Binding-site contacts:
Ligand atom C3 contacts residue CYS413 of chain 3.D at 4.2 Å (hydrophobic).
Ligand atom O6 contacts residue CYS413 of chain 3.D at 3.5 Å.
Ligand atom O5 contacts residue NAG1 of chain 3.N at 3.5 Å.
Ligand atom N2 contacts residue ASN232 of chain 3.D at 3.0 Å (h-bond).
Ligand atom O3 contacts residue GLU181 of chain 3.D at 4.0 Å.
Ligand atom C1 contacts residue SER415 of chain 3.D at 3.6 Å.
Ligand atom O5 contacts residue GLU181 of chain 3.D at 4.0 Å.
Ligand atom O3 contacts residue CYS413 of chain 3.D at 3.5 Å.
Ligand atom O7 contacts residue PRO182 of chain 3.D at 3.8 Å.
Ligand atom C5 contacts residue ASN232 of chain 3.D at 3.6 Å.
Ligand atom C4 contacts residue GLU181 of chain 3.D at 3.7 Å.
Ligand atom C8 contacts residue LEU231 of chain 3.D at 3.6 Å (hydrophobic).
Ligand atom O7 contacts residue VAL224 of chain 3.D at 3.9 Å.
Ligand atom C5 contacts residue NAG1 of chain 3.N at 3.8 Å.
Ligand atom N2 contacts residue SER415 of chain 3.D at 3.5 Å.
Ligand atom O7 contacts residue ASN232 of chain 3.D at 3.1 Å (h-bond).
Ligand atom C2 contacts residue ASN232 of chain 3.D at 2.5 Å.
Ligand atom C6 contacts residue NAG1 of chain 3.N at 3.8 Å.
Ligand atom C4 contacts residue ASN232 of chain 3.D at 4.2 Å.
Ligand atom C8 contacts residue PHE345 of chain 3.D at 4.1 Å (hydrophobic).
Ligand atom C1 contacts residue VAL414 of chain 3.D at 4.2 Å (hydrophobic).
Ligand atom C5 contacts residue GLU181 of chain 3.D at 3.9 Å.
Ligand atom C3 contacts residue ASN232 of chain 3.D at 3.8 Å.
Ligand atom C6 contacts residue GLU181 of chain 3.D at 4.1 Å.
Ligand atom C5 contacts residue VAL414 of chain 3.D at 3.6 Å (hydrophobic).
Ligand atom C1 contacts residue ASN232 of chain 3.D at 1.4 Å.
Ligand atom C7 contacts residue SER415 of chain 3.D at 4.2 Å.
Ligand atom C8 contacts residue ASN346 of chain 3.D at 3.5 Å.
Ligand atom C1 contacts residue NAG1 of chain 3.N at 4.2 Å.
Ligand atom C1 contacts residue GLU181 of chain 3.D at 3.7 Å.
Ligand atom C7 contacts residue ASN346 of chain 3.D at 4.2 Å.
Ligand atom C3 contacts residue VAL414 of chain 3.D at 3.8 Å (hydrophobic).
Ligand atom O5 contacts residue ASN232 of chain 3.D at 2.3 Å (h-bond).
Ligand atom C2 contacts residue SER415 of chain 3.D at 4.0 Å.
Ligand atom O4 contacts residue VAL414 of chain 3.D at 3.9 Å.
Ligand atom O6 contacts residue GLY348 of chain 3.D at 3.8 Å.
Ligand atom C6 contacts residue GLY348 of chain 3.D at 3.9 Å.
Ligand atom O6 contacts residue GLU181 of chain 3.D at 4.0 Å.
Ligand atom C4 contacts residue VAL414 of chain 3.D at 4.0 Å (hydrophobic).
Ligand atom C7 contacts residue ASN232 of chain 3.D at 3.2 Å.

Sequence of chain 3.D:
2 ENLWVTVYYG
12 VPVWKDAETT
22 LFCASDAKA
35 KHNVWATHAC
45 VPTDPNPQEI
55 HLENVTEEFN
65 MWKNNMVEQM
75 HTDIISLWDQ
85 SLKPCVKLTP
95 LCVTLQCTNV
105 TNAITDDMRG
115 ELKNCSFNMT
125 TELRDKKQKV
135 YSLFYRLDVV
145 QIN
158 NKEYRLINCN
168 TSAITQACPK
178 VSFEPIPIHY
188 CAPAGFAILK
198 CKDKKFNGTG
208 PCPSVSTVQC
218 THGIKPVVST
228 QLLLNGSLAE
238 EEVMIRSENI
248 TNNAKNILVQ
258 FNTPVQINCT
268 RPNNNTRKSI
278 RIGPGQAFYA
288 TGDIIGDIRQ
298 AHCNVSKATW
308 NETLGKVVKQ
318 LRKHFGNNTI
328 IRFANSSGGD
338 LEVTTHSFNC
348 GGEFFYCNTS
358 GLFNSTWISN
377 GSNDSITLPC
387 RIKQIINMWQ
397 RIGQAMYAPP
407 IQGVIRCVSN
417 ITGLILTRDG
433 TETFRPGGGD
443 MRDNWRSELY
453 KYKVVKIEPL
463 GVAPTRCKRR

A small-molecule ligand and the protein it binds are described below.
Small molecule (SMILES): CC(=O)N[C@H]1[C@H](O[C@H]2[C@H](O)[C@@H](NC(C)=O)CO[C@@H]2CO)O[C@H](CO)[C@@H](O[C@@H]2O[C@H](CO)[C@@H](O)[C@H](O)[C@@H]2O)[C@@H]1O